Binding-site contacts:
Ligand atom P contacts residue SER116 of chain 1.A at 3.6 Å.
Ligand atom O1 contacts residue ASP10 of chain 1.A at 2.5 Å (salt-bridge).
Ligand atom O2 contacts residue MG1 of chain 1.C at 3.8 Å.
Ligand atom P contacts residue ARG49 of chain 1.A at 3.7 Å.
Ligand atom O1P contacts residue ARG49 of chain 1.A at 3.3 Å (salt-bridge).
Ligand atom O3P contacts residue ASN118 of chain 1.A at 2.9 Å (h-bond).
Ligand atom O3 contacts residue LEU44 of chain 1.A at 3.7 Å.
Ligand atom O4 contacts residue SER48 of chain 1.A at 3.9 Å.
Ligand atom C2 contacts residue ALF1 of chain 1.B at 3.5 Å.
Ligand atom O1 contacts residue ASP8 of chain 1.A at 4.0 Å.
Ligand atom P contacts residue LYS117 of chain 1.A at 3.8 Å.
Ligand atom C3 contacts residue GLY46 of chain 1.A at 3.8 Å.
Ligand atom O4 contacts residue SER52 of chain 1.A at 3.6 Å (h-bond).
Ligand atom C1 contacts residue ALA115 of chain 1.A at 4.0 Å (hydrophobic).
Ligand atom O2 contacts residue GLY46 of chain 1.A at 2.8 Å (h-bond).
Ligand atom C1 contacts residue ALF1 of chain 1.B at 3.1 Å.
Ligand atom O1P contacts residue LYS117 of chain 1.A at 2.9 Å (salt-bridge).
Ligand atom C6 contacts residue SER116 of chain 1.A at 4.0 Å.
Ligand atom C1 contacts residue ASP10 of chain 1.A at 3.3 Å.
Ligand atom O3P contacts residue LYS117 of chain 1.A at 3.6 Å.
Ligand atom O1P contacts residue SER116 of chain 1.A at 3.4 Å.
Ligand atom C2 contacts residue GLY46 of chain 1.A at 3.8 Å.
Ligand atom O4 contacts residue VAL47 of chain 1.A at 2.7 Å (h-bond).
Ligand atom C5 contacts residue VAL47 of chain 1.A at 3.3 Å (hydrophobic).
Ligand atom O1P contacts residue ALA115 of chain 1.A at 3.7 Å.
Ligand atom O5 contacts residue SER116 of chain 1.A at 3.8 Å.
Ligand atom C3 contacts residue VAL47 of chain 1.A at 3.4 Å (hydrophobic).
Ligand atom O2 contacts residue ALF1 of chain 1.B at 2.8 Å.
Ligand atom O6 contacts residue SER116 of chain 1.A at 3.5 Å.
Ligand atom O3P contacts residue SER116 of chain 1.A at 2.6 Å (h-bond).
Ligand atom O6 contacts residue HIS20 of chain 1.A at 3.7 Å.
Ligand atom C2 contacts residue ASP10 of chain 1.A at 3.4 Å.
Ligand atom O5 contacts residue ASP10 of chain 1.A at 3.5 Å (salt-bridge).
Ligand atom O2P contacts residue ARG49 of chain 1.A at 2.9 Å (salt-bridge).
Ligand atom O2 contacts residue LYS45 of chain 1.A at 3.9 Å.
Ligand atom O1 contacts residue SER114 of chain 1.A at 3.9 Å.
Ligand atom O1 contacts residue ALF1 of chain 1.B at 2.0 Å.
Ligand atom C4 contacts residue VAL47 of chain 1.A at 3.3 Å (hydrophobic).
Ligand atom O3P contacts residue HIS20 of chain 1.A at 4.0 Å.
Ligand atom O5 contacts residue ALA115 of chain 1.A at 3.7 Å.

The small molecule below binds the protein below.
Small molecule (SMILES): O=P(O)(O)OC[C@H]1O[C@@H](O)[C@H](O)[C@@H](O)[C@@H]1O

Sequence of chain 1.A:
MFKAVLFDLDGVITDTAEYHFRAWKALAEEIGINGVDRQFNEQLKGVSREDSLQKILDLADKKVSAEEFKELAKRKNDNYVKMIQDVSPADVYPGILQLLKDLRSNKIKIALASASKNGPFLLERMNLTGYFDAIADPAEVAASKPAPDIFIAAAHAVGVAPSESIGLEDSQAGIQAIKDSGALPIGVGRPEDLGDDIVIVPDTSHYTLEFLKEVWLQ